This small molecule binds to this protein.
Small molecule (SMILES): C[C@@H]1C[C@@](C)(c2cc(CNC3(C(F)(F)F)CC3)c(F)cc2F)N=C(N)S1

Sequence of chain 1.A:
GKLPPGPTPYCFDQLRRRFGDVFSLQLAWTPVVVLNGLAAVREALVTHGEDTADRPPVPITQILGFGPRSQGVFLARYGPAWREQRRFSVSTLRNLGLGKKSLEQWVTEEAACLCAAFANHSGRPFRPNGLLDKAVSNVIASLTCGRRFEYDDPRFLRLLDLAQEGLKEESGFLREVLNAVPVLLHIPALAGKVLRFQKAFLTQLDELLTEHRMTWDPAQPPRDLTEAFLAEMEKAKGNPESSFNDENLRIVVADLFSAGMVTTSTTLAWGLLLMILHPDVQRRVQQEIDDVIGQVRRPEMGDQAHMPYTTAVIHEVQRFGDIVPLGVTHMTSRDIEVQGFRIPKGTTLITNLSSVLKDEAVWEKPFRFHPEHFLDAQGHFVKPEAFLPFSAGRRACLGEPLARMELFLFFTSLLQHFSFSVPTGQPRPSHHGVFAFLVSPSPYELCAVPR

Binding-site contacts:
Ligand atom C8 contacts residue SER282 of chain 1.A at 3.6 Å.
Ligand atom F3 contacts residue PHE90 of chain 1.A at 4.1 Å.
Ligand atom C9 contacts residue SER282 of chain 1.A at 3.9 Å.
Ligand atom C13 contacts residue GLU194 of chain 1.A at 3.8 Å.
Ligand atom S contacts residue PHE98 of chain 1.A at 3.4 Å.
Ligand atom F2 contacts residue ASP279 of chain 1.A at 3.5 Å.
Ligand atom F1 contacts residue LEU191 of chain 1.A at 3.6 Å.
Ligand atom C9 contacts residue ALA187 of chain 1.A at 4.1 Å (hydrophobic).
Ligand atom C14 contacts residue ASP279 of chain 1.A at 3.9 Å.
Ligand atom C2 contacts residue GLN222 of chain 1.A at 3.2 Å.
Ligand atom F4 contacts residue LEU88 of chain 1.A at 3.2 Å.
Ligand atom N2 contacts residue GLU194 of chain 1.A at 3.5 Å (salt-bridge).
Ligand atom C8 contacts residue ALA187 of chain 1.A at 3.5 Å (hydrophobic).
Ligand atom C contacts residue LEU226 of chain 1.A at 3.7 Å (hydrophobic).
Ligand atom S contacts residue ASP279 of chain 1.A at 3.8 Å.
Ligand atom C16 contacts residue LEU88 of chain 1.A at 4.1 Å (hydrophobic).
Ligand atom F contacts residue PHE225 of chain 1.A at 3.7 Å.
Ligand atom C12 contacts residue SER282 of chain 1.A at 3.2 Å.
Ligand atom F4 contacts residue PHE90 of chain 1.A at 3.5 Å.
Ligand atom C2 contacts residue LEU226 of chain 1.A at 4.0 Å (hydrophobic).
Ligand atom C5 contacts residue GLN222 of chain 1.A at 3.7 Å.
Ligand atom F3 contacts residue LEU226 of chain 1.A at 3.5 Å.
Ligand atom C4 contacts residue GLN222 of chain 1.A at 3.8 Å.
Ligand atom C14 contacts residue PHE98 of chain 1.A at 3.9 Å (hydrophobic).
Ligand atom F contacts residue ALA187 of chain 1.A at 3.7 Å.
Ligand atom C10 contacts residue GLU194 of chain 1.A at 3.8 Å.
Ligand atom F2 contacts residue ALA278 of chain 1.A at 3.6 Å.
Ligand atom C14 contacts residue ALA283 of chain 1.A at 3.6 Å (hydrophobic).
Ligand atom F2 contacts residue ILE275 of chain 1.A at 4.0 Å.
Ligand atom N2 contacts residue LEU99 of chain 1.A at 3.3 Å.
Ligand atom C15 contacts residue LEU191 of chain 1.A at 3.7 Å (hydrophobic).
Ligand atom C7 contacts residue SER282 of chain 1.A at 3.9 Å.
Ligand atom C contacts residue PHE225 of chain 1.A at 3.5 Å (hydrophobic).
Ligand atom C contacts residue ALA278 of chain 1.A at 3.8 Å (hydrophobic).
Ligand atom C14 contacts residue SER282 of chain 1.A at 3.3 Å.
Ligand atom C3 contacts residue GLN222 of chain 1.A at 3.5 Å.
Ligand atom C15 contacts residue GLU194 of chain 1.A at 3.5 Å.
Ligand atom C13 contacts residue PHE98 of chain 1.A at 4.0 Å (hydrophobic).
Ligand atom N1 contacts residue GLU194 of chain 1.A at 3.1 Å (salt-bridge).
Ligand atom C contacts residue GLN222 of chain 1.A at 3.8 Å.